The protein below binds the small molecule below.
Small molecule (SMILES): Cc1cc(CCCOc2c(C)cc(-c3noc(C(F)(F)F)n3)cc2C)on1

Sequence of chain 22.A:
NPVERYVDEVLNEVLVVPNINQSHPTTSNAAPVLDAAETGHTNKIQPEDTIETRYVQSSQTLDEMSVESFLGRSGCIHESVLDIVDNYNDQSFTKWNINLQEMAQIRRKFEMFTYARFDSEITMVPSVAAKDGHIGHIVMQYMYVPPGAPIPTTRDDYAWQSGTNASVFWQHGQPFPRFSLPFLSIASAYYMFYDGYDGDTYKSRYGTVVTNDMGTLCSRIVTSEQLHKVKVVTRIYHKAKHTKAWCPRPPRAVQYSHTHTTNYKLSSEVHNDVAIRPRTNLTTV

Binding-site contacts:
Ligand atom C2A contacts residue PHE179 of chain 22.A at 3.6 Å (hydrophobic).
Ligand atom F3 contacts residue VAL168 of chain 22.A at 3.0 Å.
Ligand atom N1A contacts residue LEU217 of chain 22.A at 3.3 Å.
Ligand atom O1B contacts residue ILE98 of chain 22.A at 3.3 Å.
Ligand atom C4 contacts residue TYR190 of chain 22.A at 3.6 Å (hydrophobic).
Ligand atom C5B contacts residue LEU181 of chain 22.A at 3.5 Å (hydrophobic).
Ligand atom F2 contacts residue MET143 of chain 22.A at 3.3 Å.
Ligand atom F3 contacts residue TYR142 of chain 22.A at 3.8 Å.
Ligand atom CM2 contacts residue ILE77 of chain 22.A at 3.1 Å (hydrophobic).
Ligand atom CM6 contacts residue LEU181 of chain 22.A at 3.5 Å (hydrophobic).
Ligand atom O1A contacts residue LEU217 of chain 22.A at 3.0 Å.
Ligand atom CM3 contacts residue ASN212 of chain 22.A at 3.5 Å.
Ligand atom CM4 contacts residue TYR144 of chain 22.A at 3.8 Å (hydrophobic).
Ligand atom N1A contacts residue PHE179 of chain 22.A at 3.6 Å.
Ligand atom F3 contacts residue PHE179 of chain 22.A at 3.0 Å.
Ligand atom F1 contacts residue TYR144 of chain 22.A at 3.3 Å.
Ligand atom C3A contacts residue LEU217 of chain 22.A at 3.6 Å (hydrophobic).
Ligand atom CM2 contacts residue ILE122 of chain 22.A at 3.8 Å (hydrophobic).
Ligand atom C1B contacts residue ILE98 of chain 22.A at 3.4 Å (hydrophobic).
Ligand atom F1 contacts residue PHE179 of chain 22.A at 3.8 Å.
Ligand atom F2 contacts residue ALA166 of chain 22.A at 3.5 Å.
Ligand atom CM4 contacts residue PHE179 of chain 22.A at 3.5 Å (hydrophobic).
Ligand atom F1 contacts residue ALA166 of chain 22.A at 3.6 Å.
Ligand atom C4 contacts residue LEU100 of chain 22.A at 3.7 Å (hydrophobic).
Ligand atom N3A contacts residue PHE179 of chain 22.A at 3.4 Å.
Ligand atom N2 contacts residue MET214 of chain 22.A at 3.8 Å.
Ligand atom C5B contacts residue ILE98 of chain 22.A at 3.5 Å (hydrophobic).
Ligand atom O1A contacts residue MET124 of chain 22.A at 3.2 Å.
Ligand atom F2 contacts residue TYR144 of chain 22.A at 3.0 Å.
Ligand atom C3A contacts residue PHE179 of chain 22.A at 3.1 Å (hydrophobic).
Ligand atom C4B contacts residue ILE98 of chain 22.A at 3.8 Å (hydrophobic).
Ligand atom F2 contacts residue TYR142 of chain 22.A at 2.8 Å.
Ligand atom C6B contacts residue ILE98 of chain 22.A at 3.7 Å (hydrophobic).
Ligand atom O1 contacts residue MET214 of chain 22.A at 3.5 Å (h-bond).
Ligand atom N1A contacts residue MET124 of chain 22.A at 3.5 Å.
Ligand atom CM6 contacts residue LEU184 of chain 22.A at 3.4 Å (hydrophobic).
Ligand atom N3A contacts residue TYR144 of chain 22.A at 3.5 Å.
Ligand atom O1A contacts residue PHE179 of chain 22.A at 3.3 Å.
Ligand atom C2B contacts residue ILE98 of chain 22.A at 3.7 Å (hydrophobic).
Ligand atom C6B contacts residue LEU181 of chain 22.A at 3.3 Å (hydrophobic).